Binding-site contacts:
Ligand atom C6 contacts residue SER151 of chain 1.D at 4.4 Å.
Ligand atom C2 contacts residue ASN154 of chain 1.D at 2.5 Å.
Ligand atom O7 contacts residue ASN154 of chain 1.D at 4.3 Å.
Ligand atom O5 contacts residue ASN154 of chain 1.D at 2.4 Å (h-bond).
Ligand atom C1 contacts residue GLU150 of chain 1.D at 4.1 Å.
Ligand atom C7 contacts residue THR156 of chain 1.D at 4.2 Å.
Ligand atom O5 contacts residue GLU150 of chain 1.D at 3.5 Å.
Ligand atom O6 contacts residue ALA147 of chain 1.D at 3.8 Å.
Ligand atom C6 contacts residue ALA147 of chain 1.D at 3.5 Å (hydrophobic).
Ligand atom O5 contacts residue SER151 of chain 1.D at 4.2 Å.
Ligand atom C5 contacts residue GLU150 of chain 1.D at 4.3 Å.
Ligand atom C1 contacts residue THR156 of chain 1.D at 3.9 Å.
Ligand atom O7 contacts residue THR156 of chain 1.D at 3.8 Å.
Ligand atom O6 contacts residue GLU150 of chain 1.D at 3.7 Å.
Ligand atom C7 contacts residue ASN154 of chain 1.D at 3.9 Å.
Ligand atom C4 contacts residue ASN154 of chain 1.D at 4.2 Å.
Ligand atom N2 contacts residue ASN154 of chain 1.D at 3.0 Å (h-bond).
Ligand atom C3 contacts residue ASN154 of chain 1.D at 3.8 Å.
Ligand atom C5 contacts residue THR156 of chain 1.D at 4.5 Å.
Ligand atom O5 contacts residue THR156 of chain 1.D at 4.0 Å.
Ligand atom C6 contacts residue GLU150 of chain 1.D at 4.1 Å.
Ligand atom C5 contacts residue ASN154 of chain 1.D at 3.7 Å.
Ligand atom C1 contacts residue ASN154 of chain 1.D at 1.4 Å.

This small molecule binds to this protein.
Small molecule (SMILES): CC(=O)N[C@@H]1[C@@H](O)[C@H](O)[C@@H](CO)O[C@H]1O

Sequence of chain 1.D:
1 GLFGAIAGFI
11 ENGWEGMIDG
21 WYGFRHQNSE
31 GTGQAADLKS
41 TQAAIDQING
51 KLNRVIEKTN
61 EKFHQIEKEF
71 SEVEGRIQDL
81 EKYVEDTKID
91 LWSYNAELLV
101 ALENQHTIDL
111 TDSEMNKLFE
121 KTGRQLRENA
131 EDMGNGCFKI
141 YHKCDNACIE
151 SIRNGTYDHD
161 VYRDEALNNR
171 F